Sequence of chain 1.B:
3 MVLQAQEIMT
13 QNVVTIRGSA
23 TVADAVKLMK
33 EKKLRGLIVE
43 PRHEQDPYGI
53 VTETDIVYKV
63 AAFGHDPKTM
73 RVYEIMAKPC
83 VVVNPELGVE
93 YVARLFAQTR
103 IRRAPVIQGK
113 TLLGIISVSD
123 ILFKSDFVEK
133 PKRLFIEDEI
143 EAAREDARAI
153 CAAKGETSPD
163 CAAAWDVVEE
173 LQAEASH

Sequence of chain 1.A:
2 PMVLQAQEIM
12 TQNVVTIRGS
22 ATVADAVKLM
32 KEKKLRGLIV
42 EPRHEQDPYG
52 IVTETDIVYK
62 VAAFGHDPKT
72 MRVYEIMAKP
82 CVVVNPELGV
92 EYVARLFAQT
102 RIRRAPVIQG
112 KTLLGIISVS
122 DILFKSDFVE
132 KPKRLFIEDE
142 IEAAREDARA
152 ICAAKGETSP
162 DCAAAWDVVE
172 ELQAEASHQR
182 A

A small-molecule ligand and the protein it binds are described below.
Small molecule (SMILES): C[C@@H](O)CN1CCN(CC(=O)O)CCN(CC(=O)O)CCN(CC(=O)O)CC1

Binding-site contacts:
Ligand atom N3 contacts residue YB1 of chain 1.F at 3.4 Å.
Ligand atom C13 contacts residue ARG19 of chain 1.B at 4.4 Å.
Ligand atom O7 contacts residue ARG150 of chain 1.A at 4.4 Å.
Ligand atom C16 contacts residue YB1 of chain 1.F at 3.2 Å.
Ligand atom O6 contacts residue ARG19 of chain 1.B at 3.9 Å.
Ligand atom C4 contacts residue YB1 of chain 1.F at 3.5 Å.
Ligand atom C17 contacts residue ARG150 of chain 1.A at 3.6 Å.
Ligand atom C11 contacts residue YB1 of chain 1.F at 3.5 Å.
Ligand atom C13 contacts residue YB1 of chain 1.F at 3.7 Å.
Ligand atom N4 contacts residue YB1 of chain 1.F at 2.4 Å.
Ligand atom O1 contacts residue YB1 of chain 1.F at 2.1 Å.
Ligand atom C9 contacts residue YB1 of chain 1.F at 3.1 Å.
Ligand atom O7 contacts residue YB1 of chain 1.F at 3.3 Å.
Ligand atom C2 contacts residue YB1 of chain 1.F at 3.0 Å.
Ligand atom C15 contacts residue YB1 of chain 1.F at 3.4 Å.
Ligand atom C12 contacts residue YB1 of chain 1.F at 3.8 Å.
Ligand atom C7 contacts residue YB1 of chain 1.F at 3.4 Å.
Ligand atom O4 contacts residue YB1 of chain 1.F at 2.6 Å.
Ligand atom O2 contacts residue YB1 of chain 1.F at 4.2 Å.
Ligand atom C5 contacts residue ARG19 of chain 1.B at 4.1 Å.
Ligand atom C10 contacts residue YB1 of chain 1.F at 3.5 Å.
Ligand atom N2 contacts residue YB1 of chain 1.F at 3.3 Å.
Ligand atom O5 contacts residue YB1 of chain 1.F at 2.9 Å.
Ligand atom C3 contacts residue YB1 of chain 1.F at 3.2 Å.
Ligand atom C15 contacts residue ARG150 of chain 1.A at 3.3 Å.
Ligand atom C4 contacts residue ARG19 of chain 1.B at 4.3 Å.
Ligand atom C5 contacts residue YB1 of chain 1.F at 2.9 Å.
Ligand atom C16 contacts residue GLU147 of chain 1.A at 4.5 Å.
Ligand atom C6 contacts residue YB1 of chain 1.F at 2.9 Å.
Ligand atom C5 contacts residue GLU147 of chain 1.A at 4.3 Å.
Ligand atom C16 contacts residue ARG150 of chain 1.A at 3.7 Å.
Ligand atom C14 contacts residue ARG19 of chain 1.B at 3.5 Å.
Ligand atom C17 contacts residue YB1 of chain 1.F at 3.4 Å.
Ligand atom N3 contacts residue ARG19 of chain 1.B at 3.5 Å (salt-bridge).
Ligand atom C1 contacts residue YB1 of chain 1.F at 3.3 Å.
Ligand atom C14 contacts residue YB1 of chain 1.F at 4.0 Å.
Ligand atom O3 contacts residue YB1 of chain 1.F at 4.5 Å.
Ligand atom C8 contacts residue YB1 of chain 1.F at 3.6 Å.
Ligand atom N1 contacts residue YB1 of chain 1.F at 3.4 Å.